Sequence of chain 1.G:
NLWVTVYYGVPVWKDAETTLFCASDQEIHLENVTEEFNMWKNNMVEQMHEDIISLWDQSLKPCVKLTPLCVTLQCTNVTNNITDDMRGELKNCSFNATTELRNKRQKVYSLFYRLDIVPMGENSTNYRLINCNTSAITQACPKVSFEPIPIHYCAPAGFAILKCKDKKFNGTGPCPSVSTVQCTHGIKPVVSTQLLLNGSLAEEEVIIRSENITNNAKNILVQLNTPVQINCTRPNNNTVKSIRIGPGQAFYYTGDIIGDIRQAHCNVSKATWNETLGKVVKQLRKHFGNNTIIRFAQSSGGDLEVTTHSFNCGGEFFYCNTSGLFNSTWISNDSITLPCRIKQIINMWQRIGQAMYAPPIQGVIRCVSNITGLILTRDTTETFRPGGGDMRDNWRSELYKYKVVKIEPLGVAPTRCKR

The protein below binds the small molecule below.
Small molecule (SMILES): CC(=O)N[C@@H]1[C@@H](O)[C@H](O)[C@@H](CO)O[C@H]1O

Binding-site contacts:
Ligand atom O7 contacts residue NAG2 of chain 1.W at 4.3 Å.
Ligand atom C8 contacts residue ASN384 of chain 1.G at 4.0 Å.
Ligand atom O3 contacts residue NAG2 of chain 1.W at 3.2 Å.
Ligand atom C8 contacts residue GLN355 of chain 1.G at 3.5 Å.
Ligand atom C7 contacts residue ASN384 of chain 1.G at 3.5 Å.
Ligand atom C4 contacts residue ASN384 of chain 1.G at 4.4 Å.
Ligand atom C7 contacts residue SER380 of chain 1.G at 4.3 Å.
Ligand atom N2 contacts residue ASN384 of chain 1.G at 3.0 Å (h-bond).
Ligand atom C3 contacts residue ASN384 of chain 1.G at 3.9 Å.
Ligand atom O7 contacts residue ASN384 of chain 1.G at 3.6 Å (h-bond).
Ligand atom C1 contacts residue ASN384 of chain 1.G at 1.5 Å.
Ligand atom C8 contacts residue SER380 of chain 1.G at 4.0 Å.
Ligand atom N2 contacts residue NAG2 of chain 1.W at 3.6 Å.
Ligand atom C7 contacts residue NAG2 of chain 1.W at 3.6 Å.
Ligand atom C5 contacts residue ASN384 of chain 1.G at 3.8 Å.
Ligand atom O5 contacts residue ASN384 of chain 1.G at 2.5 Å (h-bond).
Ligand atom C8 contacts residue NAG2 of chain 1.W at 3.6 Å.
Ligand atom C3 contacts residue NAG2 of chain 1.W at 4.2 Å.
Ligand atom C2 contacts residue ASN384 of chain 1.G at 2.5 Å.
Ligand atom C2 contacts residue NAG2 of chain 1.W at 4.4 Å.
Ligand atom O7 contacts residue SER380 of chain 1.G at 4.0 Å.